This small molecule binds to this protein.
Small molecule (SMILES): N[C@@H](CCC(=O)N[C@@H](CS[C@@]1(Cc2ccccc2)NC(=O)[C@](S)(CO)NC1=O)C(=O)NCC(=O)O)C(=O)O

Sequence of chain 1.D:
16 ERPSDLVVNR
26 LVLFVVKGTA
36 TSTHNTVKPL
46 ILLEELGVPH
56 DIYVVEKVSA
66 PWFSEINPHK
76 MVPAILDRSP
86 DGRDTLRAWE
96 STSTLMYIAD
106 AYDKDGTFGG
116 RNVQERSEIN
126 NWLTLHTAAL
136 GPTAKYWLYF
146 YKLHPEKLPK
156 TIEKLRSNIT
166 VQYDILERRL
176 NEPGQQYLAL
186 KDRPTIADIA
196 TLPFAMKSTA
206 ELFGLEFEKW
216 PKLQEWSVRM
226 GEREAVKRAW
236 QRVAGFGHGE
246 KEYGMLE

Sequence of chain 1.C:
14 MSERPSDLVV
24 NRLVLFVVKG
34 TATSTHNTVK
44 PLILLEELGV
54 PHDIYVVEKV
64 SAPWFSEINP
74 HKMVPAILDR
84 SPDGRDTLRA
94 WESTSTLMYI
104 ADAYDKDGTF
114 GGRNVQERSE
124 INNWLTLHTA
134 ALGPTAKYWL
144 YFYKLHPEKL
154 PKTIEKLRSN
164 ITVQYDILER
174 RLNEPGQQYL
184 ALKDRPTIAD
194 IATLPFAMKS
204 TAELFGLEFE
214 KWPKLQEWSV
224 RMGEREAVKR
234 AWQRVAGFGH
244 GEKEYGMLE

Binding-site contacts:
Ligand atom C16 contacts residue GLU95 of chain 1.C at 3.5 Å.
Ligand atom C16 contacts residue SER96 of chain 1.C at 3.4 Å.
Ligand atom O25 contacts residue VAL77 of chain 1.C at 3.1 Å (h-bond).
Ligand atom C4 contacts residue THR36 of chain 1.C at 3.5 Å.
Ligand atom C10 contacts residue ASN40 of chain 1.C at 3.6 Å.
Ligand atom C2 contacts residue HIS39 of chain 1.C at 3.4 Å.
Ligand atom C56 contacts residue LEU143 of chain 1.C at 3.3 Å (hydrophobic).
Ligand atom N26 contacts residue THR36 of chain 1.C at 2.7 Å (h-bond).
Ligand atom C4 contacts residue ASN40 of chain 1.C at 3.5 Å.
Ligand atom O17 contacts residue SER96 of chain 1.C at 2.7 Å (h-bond).
Ligand atom O18 contacts residue SER96 of chain 1.C at 2.8 Å (h-bond).
Ligand atom O11 contacts residue MET76 of chain 1.C at 3.5 Å (h-bond).
Ligand atom C22 contacts residue VAL63 of chain 1.C at 3.6 Å (hydrophobic).
Ligand atom C12 contacts residue ASN40 of chain 1.C at 3.4 Å.
Ligand atom C55 contacts residue PHE199 of chain 1.C at 3.5 Å (hydrophobic).
Ligand atom C10 contacts residue VAL77 of chain 1.C at 3.6 Å (hydrophobic).
Ligand atom O18 contacts residue PRO78 of chain 1.C at 3.6 Å.
Ligand atom O18 contacts residue GLU95 of chain 1.C at 3.6 Å.
Ligand atom C14 contacts residue GLU95 of chain 1.C at 3.2 Å.
Ligand atom N9 contacts residue VAL77 of chain 1.C at 2.9 Å (h-bond).
Ligand atom O17 contacts residue ASN40 of chain 1.C at 3.6 Å (h-bond).
Ligand atom C12 contacts residue VAL77 of chain 1.C at 3.3 Å (hydrophobic).
Ligand atom C1 contacts residue LEU143 of chain 1.C at 3.6 Å (hydrophobic).
Ligand atom N15 contacts residue GLU95 of chain 1.C at 2.6 Å (salt-bridge).
Ligand atom O54 contacts residue ASN40 of chain 1.C at 3.0 Å (h-bond).
Ligand atom O25 contacts residue MET76 of chain 1.C at 3.5 Å.
Ligand atom O23 contacts residue VAL63 of chain 1.C at 3.2 Å.
Ligand atom O28 contacts residue LEU143 of chain 1.C at 3.4 Å.
Ligand atom C55 contacts residue LEU143 of chain 1.C at 3.6 Å (hydrophobic).
Ligand atom O11 contacts residue LYS140 of chain 1.C at 3.1 Å (salt-bridge).
Ligand atom C1 contacts residue HIS39 of chain 1.C at 3.6 Å.
Ligand atom C56 contacts residue PHE199 of chain 1.C at 3.6 Å (hydrophobic).
Ligand atom C13 contacts residue ASN40 of chain 1.C at 3.6 Å.
Ligand atom C50 contacts residue LEU143 of chain 1.C at 3.6 Å (hydrophobic).
Ligand atom C57 contacts residue LEU143 of chain 1.C at 3.3 Å (hydrophobic).
Ligand atom S6 contacts residue ASN40 of chain 1.C at 3.4 Å (h-bond).
Ligand atom O51 contacts residue LYS140 of chain 1.C at 3.5 Å (salt-bridge).
Ligand atom C27 contacts residue LEU143 of chain 1.C at 3.6 Å (hydrophobic).
Ligand atom C2 contacts residue THR36 of chain 1.C at 3.2 Å.
Ligand atom C5 contacts residue THR36 of chain 1.C at 3.5 Å.